The protein below binds the small molecule below.
Small molecule (SMILES): CC(=O)N[C@@H]1[C@@H](O)[C@H](O)[C@@H](CO)O[C@H]1O

Sequence of chain 1.A:
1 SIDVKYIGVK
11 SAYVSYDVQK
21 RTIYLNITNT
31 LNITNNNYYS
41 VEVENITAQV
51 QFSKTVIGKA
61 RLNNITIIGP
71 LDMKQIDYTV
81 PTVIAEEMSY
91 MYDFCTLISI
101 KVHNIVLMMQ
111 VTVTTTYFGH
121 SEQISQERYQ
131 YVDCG

Sequence of chain 1.B:
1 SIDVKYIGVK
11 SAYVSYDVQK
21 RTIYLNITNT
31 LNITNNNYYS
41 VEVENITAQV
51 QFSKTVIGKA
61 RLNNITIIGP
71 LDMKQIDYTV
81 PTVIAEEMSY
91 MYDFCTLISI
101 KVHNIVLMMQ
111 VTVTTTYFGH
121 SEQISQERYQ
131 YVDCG

Binding-site contacts:
Ligand atom C4 contacts residue ASN26 of chain 1.A at 4.2 Å.
Ligand atom C2 contacts residue NAG1 of chain 1.J at 4.4 Å.
Ligand atom C4 contacts residue NAG1 of chain 1.J at 4.4 Å.
Ligand atom C8 contacts residue LEU25 of chain 1.A at 3.8 Å (hydrophobic).
Ligand atom C8 contacts residue LEU25 of chain 1.B at 3.9 Å (hydrophobic).
Ligand atom C7 contacts residue ASN26 of chain 1.B at 4.3 Å.
Ligand atom O7 contacts residue ASN26 of chain 1.A at 4.3 Å.
Ligand atom C7 contacts residue LEU25 of chain 1.B at 4.4 Å (hydrophobic).
Ligand atom C5 contacts residue ASN26 of chain 1.A at 3.7 Å.
Ligand atom O7 contacts residue ASN26 of chain 1.B at 4.0 Å.
Ligand atom C2 contacts residue ASN26 of chain 1.A at 2.5 Å.
Ligand atom C8 contacts residue ASN26 of chain 1.A at 3.6 Å.
Ligand atom O5 contacts residue ASN26 of chain 1.A at 2.3 Å (h-bond).
Ligand atom O6 contacts residue NAG1 of chain 1.J at 3.7 Å.
Ligand atom C3 contacts residue ASN26 of chain 1.A at 3.8 Å.
Ligand atom C1 contacts residue ASN26 of chain 1.A at 1.4 Å.
Ligand atom O5 contacts residue NAG1 of chain 1.J at 4.4 Å.
Ligand atom O3 contacts residue NAG1 of chain 1.J at 4.3 Å.
Ligand atom C7 contacts residue NAG1 of chain 1.J at 4.0 Å.
Ligand atom N2 contacts residue ASN26 of chain 1.A at 2.5 Å (h-bond).
Ligand atom O7 contacts residue NAG1 of chain 1.J at 3.1 Å (h-bond).
Ligand atom C7 contacts residue ASN26 of chain 1.A at 3.3 Å.